Binding-site contacts:
Ligand atom O3B contacts residue ILE113 of chain 1.A at 3.7 Å.
Ligand atom N6 contacts residue PHE82 of chain 1.A at 3.7 Å.
Ligand atom O3B contacts residue PRO115 of chain 1.A at 3.2 Å.
Ligand atom O2B contacts residue ARG87 of chain 1.A at 3.6 Å.
Ligand atom N6 contacts residue ARG87 of chain 1.A at 3.7 Å.
Ligand atom O3' contacts residue SER42 of chain 1.A at 3.3 Å (h-bond).
Ligand atom O4' contacts residue PHE82 of chain 1.A at 3.3 Å.
Ligand atom O1B contacts residue ASN90 of chain 1.A at 3.7 Å.
Ligand atom O1A contacts residue ILE113 of chain 1.A at 2.8 Å (h-bond).
Ligand atom O3B contacts residue ARG87 of chain 1.A at 2.7 Å (salt-bridge).
Ligand atom N7 contacts residue PHE82 of chain 1.A at 3.4 Å.
Ligand atom C5' contacts residue ILE113 of chain 1.A at 3.5 Å (hydrophobic).
Ligand atom C6 contacts residue ARG87 of chain 1.A at 3.5 Å.
Ligand atom O2B contacts residue ARG73 of chain 1.A at 3.1 Å (salt-bridge).
Ligand atom N1 contacts residue PHE166 of chain 1.A at 3.5 Å.
Ligand atom O1B contacts residue SER114 of chain 1.A at 2.9 Å (h-bond).
Ligand atom O5' contacts residue ARG73 of chain 1.A at 3.6 Å.
Ligand atom C6 contacts residue PHE166 of chain 1.A at 3.5 Å (hydrophobic).
Ligand atom O2A contacts residue ASN90 of chain 1.A at 2.9 Å (h-bond).
Ligand atom O1A contacts residue PHE112 of chain 1.A at 3.3 Å.
Ligand atom N6 contacts residue PHE166 of chain 1.A at 3.6 Å.
Ligand atom PA contacts residue ARG73 of chain 1.A at 3.7 Å.
Ligand atom N6 contacts residue LYS164 of chain 1.A at 3.7 Å.
Ligand atom C2 contacts residue ARG87 of chain 1.A at 3.5 Å.
Ligand atom O5' contacts residue PHE82 of chain 1.A at 3.5 Å.
Ligand atom O2' contacts residue ASP70 of chain 1.A at 3.6 Å (salt-bridge).
Ligand atom O3A contacts residue PHE82 of chain 1.A at 3.7 Å.
Ligand atom N1 contacts residue THR167 of chain 1.A at 3.5 Å (h-bond).
Ligand atom C8 contacts residue PHE82 of chain 1.A at 3.4 Å (hydrophobic).
Ligand atom O2' contacts residue LEU154 of chain 1.A at 3.0 Å.
Ligand atom C5 contacts residue PHE166 of chain 1.A at 3.7 Å (hydrophobic).
Ligand atom N9 contacts residue PHE82 of chain 1.A at 3.5 Å.
Ligand atom N1 contacts residue ARG87 of chain 1.A at 2.8 Å (salt-bridge).
Ligand atom O2A contacts residue ARG73 of chain 1.A at 2.8 Å (salt-bridge).
Ligand atom C2 contacts residue ILE113 of chain 1.A at 3.7 Å (hydrophobic).
Ligand atom C2' contacts residue LEU154 of chain 1.A at 3.6 Å (hydrophobic).
Ligand atom O2B contacts residue ASN90 of chain 1.A at 3.0 Å (h-bond).
Ligand atom N6 contacts residue GLY165 of chain 1.A at 3.2 Å (h-bond).
Ligand atom O1B contacts residue ILE113 of chain 1.A at 3.7 Å.
Ligand atom C4 contacts residue PHE82 of chain 1.A at 3.6 Å (hydrophobic).

Sequence of chain 1.A:
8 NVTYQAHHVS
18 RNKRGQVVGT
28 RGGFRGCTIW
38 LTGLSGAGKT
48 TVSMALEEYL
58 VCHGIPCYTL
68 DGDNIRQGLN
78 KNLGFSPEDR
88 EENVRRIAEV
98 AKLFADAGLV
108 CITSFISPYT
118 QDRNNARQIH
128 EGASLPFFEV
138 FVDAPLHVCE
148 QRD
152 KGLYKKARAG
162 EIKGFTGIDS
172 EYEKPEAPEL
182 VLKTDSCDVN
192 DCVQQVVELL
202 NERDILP

The small molecule below binds the protein below.
Small molecule (SMILES): Nc1ncnc2c1ncn2[C@@H]1O[C@H](CO[P](=O)(O)OS(=O)(=O)O)[C@@H](O)[C@H]1O